The small molecule below binds the protein below.
Small molecule (SMILES): O=C(O)COP(=O)(O)O

Sequence of chain 1.D:
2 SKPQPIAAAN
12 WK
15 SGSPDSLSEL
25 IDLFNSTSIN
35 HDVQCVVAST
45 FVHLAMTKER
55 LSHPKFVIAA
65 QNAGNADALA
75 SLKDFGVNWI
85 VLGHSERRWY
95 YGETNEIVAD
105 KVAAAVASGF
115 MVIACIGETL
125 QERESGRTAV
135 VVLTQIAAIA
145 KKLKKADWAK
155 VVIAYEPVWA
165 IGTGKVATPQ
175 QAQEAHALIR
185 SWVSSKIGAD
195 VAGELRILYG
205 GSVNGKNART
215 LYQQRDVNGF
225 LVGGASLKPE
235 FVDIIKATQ

Binding-site contacts:
Ligand atom C1 contacts residue ILE165 of chain 1.D at 3.9 Å (hydrophobic).
Ligand atom O3P contacts residue GLY228 of chain 1.D at 2.9 Å (h-bond).
Ligand atom O4P contacts residue VAL226 of chain 1.D at 4.0 Å.
Ligand atom O2P contacts residue SER206 of chain 1.D at 3.0 Å (h-bond).
Ligand atom O1 contacts residue ASN11 of chain 1.D at 3.8 Å.
Ligand atom P contacts residue LYS13 of chain 1.D at 4.2 Å.
Ligand atom P contacts residue GLY228 of chain 1.D at 3.6 Å.
Ligand atom O2 contacts residue GLY227 of chain 1.D at 4.0 Å.
Ligand atom O1P contacts residue LYS13 of chain 1.D at 3.1 Å (salt-bridge).
Ligand atom C1 contacts residue HIS88 of chain 1.D at 3.4 Å.
Ligand atom C1 contacts residue GLY227 of chain 1.D at 4.2 Å.
Ligand atom O1 contacts residue LEU225 of chain 1.D at 3.8 Å.
Ligand atom C2 contacts residue GLU160 of chain 1.D at 3.7 Å.
Ligand atom C1 contacts residue GLU160 of chain 1.D at 3.5 Å.
Ligand atom O2P contacts residue ALA164 of chain 1.D at 3.7 Å.
Ligand atom O1P contacts residue ILE165 of chain 1.D at 3.9 Å.
Ligand atom P contacts residue SER206 of chain 1.D at 3.9 Å.
Ligand atom P contacts residue GLY166 of chain 1.D at 3.7 Å.
Ligand atom O2 contacts residue LYS13 of chain 1.D at 2.8 Å (salt-bridge).
Ligand atom O2P contacts residue ILE165 of chain 1.D at 3.3 Å.
Ligand atom O1P contacts residue GLY227 of chain 1.D at 3.2 Å.
Ligand atom C1 contacts residue LYS13 of chain 1.D at 3.7 Å.
Ligand atom O3P contacts residue GLY166 of chain 1.D at 3.7 Å.
Ligand atom O4P contacts residue SER206 of chain 1.D at 3.7 Å.
Ligand atom C2 contacts residue GLY227 of chain 1.D at 3.8 Å.
Ligand atom O3P contacts residue LYS13 of chain 1.D at 3.9 Å.
Ligand atom O2P contacts residue GLY205 of chain 1.D at 3.9 Å.
Ligand atom C2 contacts residue LYS13 of chain 1.D at 3.9 Å.
Ligand atom C1 contacts residue ASN11 of chain 1.D at 3.7 Å.
Ligand atom O2P contacts residue GLY166 of chain 1.D at 2.8 Å (h-bond).
Ligand atom O2 contacts residue ASN11 of chain 1.D at 2.9 Å (h-bond).
Ligand atom O2 contacts residue HIS88 of chain 1.D at 3.4 Å (h-bond).
Ligand atom O1 contacts residue HIS88 of chain 1.D at 2.9 Å (h-bond).
Ligand atom O4P contacts residue GLY228 of chain 1.D at 3.5 Å (h-bond).
Ligand atom P contacts residue GLY227 of chain 1.D at 3.7 Å.
Ligand atom O1P contacts residue GLY228 of chain 1.D at 4.0 Å.
Ligand atom C2 contacts residue ILE165 of chain 1.D at 3.6 Å (hydrophobic).
Ligand atom O1 contacts residue GLU160 of chain 1.D at 2.4 Å (salt-bridge).
Ligand atom O4P contacts residue GLY227 of chain 1.D at 2.9 Å (h-bond).
Ligand atom O3P contacts residue GLY227 of chain 1.D at 3.9 Å.